The small molecule below binds the protein below.
Small molecule (SMILES): Nc1ncnc2c1ncn2[C@@H]1O[C@H](COP(=O)(O)OP(=O)(O)OP(O)(O)=S)[C@@H](O)[C@H]1O

Binding-site contacts:
Ligand atom O3A contacts residue THR94 of chain 3.A at 3.8 Å.
Ligand atom C4 contacts residue PRO41 of chain 3.A at 3.5 Å (hydrophobic).
Ligand atom O2B contacts residue THR94 of chain 3.A at 3.5 Å.
Ligand atom O3B contacts residue THR94 of chain 3.A at 3.0 Å (h-bond).
Ligand atom O2G contacts residue ASP60 of chain 3.A at 3.1 Å (salt-bridge).
Ligand atom PA contacts residue GLY40 of chain 3.A at 3.6 Å.
Ligand atom C5 contacts residue PRO41 of chain 3.A at 3.2 Å (hydrophobic).
Ligand atom S1G contacts residue GLY61 of chain 3.A at 3.5 Å (h-bond).
Ligand atom S1G contacts residue ASP60 of chain 3.A at 3.4 Å.
Ligand atom O3' contacts residue GLU468 of chain 3.A at 3.3 Å (salt-bridge).
Ligand atom PG contacts residue THR94 of chain 3.A at 3.5 Å.
Ligand atom O2G contacts residue GLY92 of chain 3.A at 3.7 Å.
Ligand atom PG contacts residue THR93 of chain 3.A at 3.8 Å.
Ligand atom N1 contacts residue ASN452 of chain 3.A at 3.5 Å (h-bond).
Ligand atom PG contacts residue ASP60 of chain 3.A at 3.8 Å.
Ligand atom O1B contacts residue ASP91 of chain 3.A at 3.0 Å (salt-bridge).
Ligand atom O2B contacts residue GLY92 of chain 3.A at 3.8 Å.
Ligand atom O3B contacts residue THR93 of chain 3.A at 3.8 Å.
Ligand atom C2' contacts residue GLU468 of chain 3.A at 2.8 Å.
Ligand atom O2B contacts residue THR95 of chain 3.A at 3.0 Å.
Ligand atom O1A contacts residue THR38 of chain 3.A at 3.0 Å (h-bond).
Ligand atom C2 contacts residue LEU451 of chain 3.A at 3.3 Å (hydrophobic).
Ligand atom O2G contacts residue THR93 of chain 3.A at 2.8 Å (h-bond).
Ligand atom C2' contacts residue GLY382 of chain 3.A at 3.8 Å.
Ligand atom O1B contacts residue GLY92 of chain 3.A at 3.8 Å.
Ligand atom O5' contacts residue GLY40 of chain 3.A at 3.1 Å (h-bond).
Ligand atom O1A contacts residue LEU39 of chain 3.A at 3.2 Å.
Ligand atom O3G contacts residue ASP91 of chain 3.A at 3.2 Å (salt-bridge).
Ligand atom O1A contacts residue GLY40 of chain 3.A at 2.8 Å (h-bond).
Ligand atom N3 contacts residue GLY382 of chain 3.A at 3.3 Å.
Ligand atom O2' contacts residue GLY381 of chain 3.A at 3.3 Å.
Ligand atom S1G contacts residue THR94 of chain 3.A at 2.9 Å (h-bond).
Ligand atom C3' contacts residue GLU468 of chain 3.A at 2.9 Å.
Ligand atom N7 contacts residue PRO41 of chain 3.A at 3.4 Å.
Ligand atom O2G contacts residue ASP91 of chain 3.A at 3.7 Å.
Ligand atom O2' contacts residue GLY382 of chain 3.A at 2.7 Å (h-bond).
Ligand atom C8 contacts residue PRO41 of chain 3.A at 3.8 Å (hydrophobic).
Ligand atom C6 contacts residue PRO41 of chain 3.A at 3.5 Å (hydrophobic).
Ligand atom O2' contacts residue GLU468 of chain 3.A at 2.5 Å (salt-bridge).
Ligand atom N6 contacts residue PHE454 of chain 3.A at 3.5 Å.

Sequence of chain 3.A:
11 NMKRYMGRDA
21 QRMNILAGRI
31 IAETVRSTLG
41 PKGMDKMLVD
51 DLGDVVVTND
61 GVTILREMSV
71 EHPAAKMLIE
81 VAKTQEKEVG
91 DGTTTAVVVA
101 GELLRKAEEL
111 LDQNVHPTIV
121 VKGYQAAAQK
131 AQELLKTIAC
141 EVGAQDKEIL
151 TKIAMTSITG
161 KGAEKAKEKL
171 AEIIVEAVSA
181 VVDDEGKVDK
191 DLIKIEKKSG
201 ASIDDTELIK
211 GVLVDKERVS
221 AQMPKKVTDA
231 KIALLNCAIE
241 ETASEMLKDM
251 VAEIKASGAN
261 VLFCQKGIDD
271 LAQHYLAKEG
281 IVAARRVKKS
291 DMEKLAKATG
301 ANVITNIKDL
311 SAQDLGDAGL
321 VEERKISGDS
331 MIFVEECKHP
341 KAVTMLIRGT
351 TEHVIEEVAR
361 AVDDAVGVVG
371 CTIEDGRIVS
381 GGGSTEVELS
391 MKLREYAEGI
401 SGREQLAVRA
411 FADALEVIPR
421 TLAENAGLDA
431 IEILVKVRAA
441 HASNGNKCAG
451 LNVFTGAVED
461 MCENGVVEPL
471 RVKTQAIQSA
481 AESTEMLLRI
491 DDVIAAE